Binding-site contacts:
Ligand atom NAE contacts residue HIS55 of chain 1.B at 3.2 Å (h-bond).
Ligand atom NAF contacts residue HEM1 of chain 1.F at 2.0 Å.
Ligand atom NAF contacts residue HIS55 of chain 1.B at 4.5 Å.
Ligand atom CAC contacts residue LEU100 of chain 1.B at 3.9 Å (hydrophobic).
Ligand atom CAI contacts residue VAL59 of chain 1.B at 3.7 Å (hydrophobic).
Ligand atom CAH contacts residue VAL59 of chain 1.B at 3.4 Å (hydrophobic).
Ligand atom CAA contacts residue PHE60 of chain 1.B at 4.4 Å (hydrophobic).
Ligand atom CAI contacts residue PHE21 of chain 1.B at 4.1 Å (hydrophobic).
Ligand atom CAA contacts residue VAL59 of chain 1.B at 3.7 Å (hydrophobic).
Ligand atom CAB contacts residue PHE60 of chain 1.B at 4.1 Å (hydrophobic).
Ligand atom CAA contacts residue LEU100 of chain 1.B at 3.4 Å (hydrophobic).
Ligand atom CAD contacts residue PHE21 of chain 1.B at 3.1 Å (hydrophobic).
Ligand atom NAE contacts residue HEM1 of chain 1.F at 2.7 Å (h-bond).
Ligand atom NAF contacts residue HIS89 of chain 1.B at 4.2 Å.
Ligand atom NAE contacts residue VAL59 of chain 1.B at 3.4 Å.
Ligand atom CAH contacts residue PHE35 of chain 1.B at 4.5 Å (hydrophobic).
Ligand atom CAI contacts residue HIS55 of chain 1.B at 3.8 Å.
Ligand atom CAI contacts residue PHE35 of chain 1.B at 4.0 Å (hydrophobic).
Ligand atom CAB contacts residue VAL59 of chain 1.B at 4.1 Å (hydrophobic).
Ligand atom CAA contacts residue HEM1 of chain 1.F at 4.3 Å.
Ligand atom NAG contacts residue HIS55 of chain 1.B at 2.6 Å (h-bond).
Ligand atom NAG contacts residue HEM1 of chain 1.F at 4.0 Å.
Ligand atom NAG contacts residue VAL59 of chain 1.B at 3.5 Å.
Ligand atom NAE contacts residue PHE35 of chain 1.B at 3.8 Å.
Ligand atom CAB contacts residue PHE21 of chain 1.B at 3.2 Å (hydrophobic).
Ligand atom CAC contacts residue VAL59 of chain 1.B at 3.4 Å (hydrophobic).
Ligand atom CAD contacts residue VAL59 of chain 1.B at 4.2 Å (hydrophobic).
Ligand atom NAG contacts residue PHE21 of chain 1.B at 4.4 Å.
Ligand atom NAG contacts residue PHE35 of chain 1.B at 3.5 Å.
Ligand atom NAF contacts residue VAL59 of chain 1.B at 3.6 Å.
Ligand atom CAC contacts residue HEM1 of chain 1.F at 3.2 Å.
Ligand atom CAB contacts residue LEU100 of chain 1.B at 4.2 Å (hydrophobic).
Ligand atom CAH contacts residue HEM1 of chain 1.F at 3.2 Å.
Ligand atom CAI contacts residue HEM1 of chain 1.F at 4.4 Å.

The small molecule below binds the protein below.
Small molecule (SMILES): c1ccc2[nH]nnc2c1

Sequence of chain 1.B:
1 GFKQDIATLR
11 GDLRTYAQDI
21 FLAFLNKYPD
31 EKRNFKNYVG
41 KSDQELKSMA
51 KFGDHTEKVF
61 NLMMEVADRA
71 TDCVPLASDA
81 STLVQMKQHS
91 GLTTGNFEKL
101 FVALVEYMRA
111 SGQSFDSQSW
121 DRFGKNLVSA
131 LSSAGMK